The small molecule below binds the protein below.
Small molecule (SMILES): CC(C)CCC[C@@H](C)[C@H]1CC[C@H]2[C@@H]3CC=C4C[C@@H](O)CC[C@]4(C)[C@H]3CC[C@]12C

Binding-site contacts:
Ligand atom C18 contacts residue CYS375 of chain 1.A at 3.8 Å (hydrophobic).
Ligand atom C18 contacts residue ILE372 of chain 1.A at 4.0 Å (hydrophobic).
Ligand atom C20 contacts residue PHE207 of chain 1.A at 4.5 Å (hydrophobic).
Ligand atom C6 contacts residue PHE376 of chain 1.A at 3.7 Å (hydrophobic).
Ligand atom C8 contacts residue PHE376 of chain 1.A at 4.2 Å (hydrophobic).
Ligand atom C1 contacts residue PHE379 of chain 1.A at 3.7 Å (hydrophobic).
Ligand atom C24 contacts residue LEU212 of chain 1.A at 3.8 Å (hydrophobic).
Ligand atom C5 contacts residue PHE376 of chain 1.A at 4.0 Å (hydrophobic).
Ligand atom C12 contacts residue CYS375 of chain 1.A at 4.5 Å (hydrophobic).
Ligand atom C7 contacts residue PHE376 of chain 1.A at 4.1 Å (hydrophobic).
Ligand atom C21 contacts residue PHE207 of chain 1.A at 3.7 Å (hydrophobic).
Ligand atom C26 contacts residue OLC1 of chain 1.S at 4.3 Å.
Ligand atom C27 contacts residue LEU368 of chain 1.A at 4.3 Å (hydrophobic).
Ligand atom O1 contacts residue CYS380 of chain 1.A at 3.9 Å.
Ligand atom C11 contacts residue OLC1 of chain 1.S at 4.1 Å.
Ligand atom C19 contacts residue PHE379 of chain 1.A at 4.1 Å (hydrophobic).
Ligand atom C1 contacts residue OLC1 of chain 1.S at 3.9 Å.
Ligand atom C21 contacts residue OLC1 of chain 1.S at 3.8 Å.
Ligand atom C4 contacts residue PHE376 of chain 1.A at 3.9 Å (hydrophobic).
Ligand atom C11 contacts residue CYS375 of chain 1.A at 4.2 Å (hydrophobic).
Ligand atom C19 contacts residue PHE376 of chain 1.A at 3.9 Å (hydrophobic).
Ligand atom C2 contacts residue PHE379 of chain 1.A at 3.7 Å (hydrophobic).
Ligand atom C21 contacts residue PHE208 of chain 1.A at 3.9 Å (hydrophobic).
Ligand atom C11 contacts residue PHE379 of chain 1.A at 4.0 Å (hydrophobic).
Ligand atom C12 contacts residue OLC1 of chain 1.S at 3.8 Å.
Ligand atom C2 contacts residue OLC1 of chain 1.S at 4.1 Å.
Ligand atom C24 contacts residue LEU368 of chain 1.A at 4.3 Å (hydrophobic).
Ligand atom C26 contacts residue LEU212 of chain 1.A at 4.4 Å (hydrophobic).
Ligand atom C19 contacts residue CYS375 of chain 1.A at 3.7 Å (hydrophobic).

Sequence of chain 1.A:
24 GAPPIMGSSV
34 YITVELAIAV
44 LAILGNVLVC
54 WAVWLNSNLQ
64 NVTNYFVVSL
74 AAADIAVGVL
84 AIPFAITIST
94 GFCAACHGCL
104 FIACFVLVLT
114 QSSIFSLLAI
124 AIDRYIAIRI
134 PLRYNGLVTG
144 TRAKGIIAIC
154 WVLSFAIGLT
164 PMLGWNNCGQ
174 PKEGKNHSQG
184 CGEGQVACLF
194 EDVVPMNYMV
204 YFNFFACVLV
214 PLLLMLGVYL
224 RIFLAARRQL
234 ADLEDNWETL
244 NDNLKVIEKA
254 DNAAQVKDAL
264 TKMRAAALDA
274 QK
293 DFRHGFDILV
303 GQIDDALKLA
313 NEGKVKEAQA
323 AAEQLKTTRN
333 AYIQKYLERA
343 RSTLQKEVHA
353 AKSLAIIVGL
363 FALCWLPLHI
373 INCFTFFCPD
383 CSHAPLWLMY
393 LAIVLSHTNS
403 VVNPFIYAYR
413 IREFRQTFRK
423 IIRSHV